Sequence of chain 1.A:
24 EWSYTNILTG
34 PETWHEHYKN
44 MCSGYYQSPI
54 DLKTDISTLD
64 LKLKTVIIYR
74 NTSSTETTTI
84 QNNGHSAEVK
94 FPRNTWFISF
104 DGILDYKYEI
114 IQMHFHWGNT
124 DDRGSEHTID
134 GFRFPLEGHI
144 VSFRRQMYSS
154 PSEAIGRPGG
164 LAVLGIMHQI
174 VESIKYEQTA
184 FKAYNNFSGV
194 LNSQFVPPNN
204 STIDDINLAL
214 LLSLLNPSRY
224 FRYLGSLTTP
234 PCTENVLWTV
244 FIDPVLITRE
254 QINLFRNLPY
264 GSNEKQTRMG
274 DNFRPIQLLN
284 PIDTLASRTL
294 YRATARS

This protein binds this small molecule.
Small molecule (SMILES): NS(=O)(=O)c1ccc(CCNC(=S)N2CC(=O)N3CCc4ccccc4[C@@H]3C2)cc1

Binding-site contacts:
Ligand atom C15 contacts residue LEU230 of chain 1.A at 4.0 Å (hydrophobic).
Ligand atom C5 contacts residue PRO154 of chain 1.A at 4.0 Å (hydrophobic).
Ligand atom O1 contacts residue VAL166 of chain 1.A at 3.9 Å.
Ligand atom N3 contacts residue HIS142 of chain 1.A at 3.6 Å (h-bond).
Ligand atom C16 contacts residue THR232 of chain 1.A at 3.2 Å.
Ligand atom C18 contacts residue LEU230 of chain 1.A at 3.6 Å (hydrophobic).
Ligand atom O1 contacts residue HIS117 of chain 1.A at 3.2 Å.
Ligand atom S contacts residue ZN1 of chain 1.C at 3.0 Å.
Ligand atom C6 contacts residue ILE114 of chain 1.A at 3.8 Å (hydrophobic).
Ligand atom C19 contacts residue LEU230 of chain 1.A at 3.8 Å (hydrophobic).
Ligand atom N3 contacts residue ZN1 of chain 1.C at 2.0 Å.
Ligand atom C17 contacts residue LEU230 of chain 1.A at 3.6 Å (hydrophobic).
Ligand atom S contacts residue THR231 of chain 1.A at 3.7 Å.
Ligand atom N3 contacts residue HIS119 of chain 1.A at 3.6 Å (h-bond).
Ligand atom O2 contacts residue LEU230 of chain 1.A at 3.3 Å.
Ligand atom C13 contacts residue GLN115 of chain 1.A at 4.1 Å.
Ligand atom C14 contacts residue LEU230 of chain 1.A at 4.0 Å (hydrophobic).
Ligand atom C19 contacts residue VAL144 of chain 1.A at 4.0 Å (hydrophobic).
Ligand atom N3 contacts residue THR231 of chain 1.A at 2.7 Å (h-bond).
Ligand atom C19 contacts residue GLN115 of chain 1.A at 3.7 Å.
Ligand atom O2 contacts residue TRP241 of chain 1.A at 3.7 Å.
Ligand atom N3 contacts residue GLU129 of chain 1.A at 3.9 Å.
Ligand atom C1 contacts residue SER155 of chain 1.A at 3.5 Å.
Ligand atom O2 contacts residue THR231 of chain 1.A at 2.8 Å (h-bond).
Ligand atom C15 contacts residue THR232 of chain 1.A at 3.3 Å.
Ligand atom C17 contacts residue HIS117 of chain 1.A at 3.8 Å.
Ligand atom C7 contacts residue ILE114 of chain 1.A at 3.4 Å (hydrophobic).
Ligand atom C18 contacts residue VAL144 of chain 1.A at 3.6 Å (hydrophobic).
Ligand atom C2 contacts residue SER155 of chain 1.A at 3.9 Å.
Ligand atom N3 contacts residue HIS117 of chain 1.A at 3.2 Å (h-bond).
Ligand atom O1 contacts residue ZN1 of chain 1.C at 2.8 Å.
Ligand atom S1 contacts residue GLN115 of chain 1.A at 3.2 Å (h-bond).
Ligand atom C16 contacts residue LEU230 of chain 1.A at 3.8 Å (hydrophobic).
Ligand atom S contacts residue HIS142 of chain 1.A at 3.9 Å.
Ligand atom C18 contacts residue HIS117 of chain 1.A at 3.6 Å.
Ligand atom O1 contacts residue HIS142 of chain 1.A at 3.2 Å (h-bond).
Ligand atom S contacts residue HIS117 of chain 1.A at 3.7 Å.
Ligand atom O2 contacts residue ZN1 of chain 1.C at 4.0 Å.
Ligand atom C8 contacts residue PRO154 of chain 1.A at 4.0 Å (hydrophobic).
Ligand atom C6 contacts residue PRO154 of chain 1.A at 4.0 Å (hydrophobic).